Sequence of chain 1.A:
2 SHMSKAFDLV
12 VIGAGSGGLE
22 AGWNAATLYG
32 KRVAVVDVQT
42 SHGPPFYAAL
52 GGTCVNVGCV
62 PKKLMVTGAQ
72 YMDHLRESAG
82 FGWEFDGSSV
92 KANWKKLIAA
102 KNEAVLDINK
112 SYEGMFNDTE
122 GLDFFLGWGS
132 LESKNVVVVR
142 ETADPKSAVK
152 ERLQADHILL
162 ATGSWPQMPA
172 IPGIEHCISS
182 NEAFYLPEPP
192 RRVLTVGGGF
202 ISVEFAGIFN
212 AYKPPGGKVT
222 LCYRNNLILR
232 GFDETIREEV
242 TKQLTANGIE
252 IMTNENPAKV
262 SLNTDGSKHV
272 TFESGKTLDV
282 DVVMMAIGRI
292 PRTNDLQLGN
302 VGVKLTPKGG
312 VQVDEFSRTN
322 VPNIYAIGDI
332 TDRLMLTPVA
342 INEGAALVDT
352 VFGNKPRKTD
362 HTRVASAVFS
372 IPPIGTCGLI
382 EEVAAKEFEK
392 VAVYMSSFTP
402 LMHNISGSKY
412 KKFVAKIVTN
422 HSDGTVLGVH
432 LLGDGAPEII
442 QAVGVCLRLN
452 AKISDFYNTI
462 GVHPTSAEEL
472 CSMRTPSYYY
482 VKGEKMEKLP

Sequence of chain 1.B:
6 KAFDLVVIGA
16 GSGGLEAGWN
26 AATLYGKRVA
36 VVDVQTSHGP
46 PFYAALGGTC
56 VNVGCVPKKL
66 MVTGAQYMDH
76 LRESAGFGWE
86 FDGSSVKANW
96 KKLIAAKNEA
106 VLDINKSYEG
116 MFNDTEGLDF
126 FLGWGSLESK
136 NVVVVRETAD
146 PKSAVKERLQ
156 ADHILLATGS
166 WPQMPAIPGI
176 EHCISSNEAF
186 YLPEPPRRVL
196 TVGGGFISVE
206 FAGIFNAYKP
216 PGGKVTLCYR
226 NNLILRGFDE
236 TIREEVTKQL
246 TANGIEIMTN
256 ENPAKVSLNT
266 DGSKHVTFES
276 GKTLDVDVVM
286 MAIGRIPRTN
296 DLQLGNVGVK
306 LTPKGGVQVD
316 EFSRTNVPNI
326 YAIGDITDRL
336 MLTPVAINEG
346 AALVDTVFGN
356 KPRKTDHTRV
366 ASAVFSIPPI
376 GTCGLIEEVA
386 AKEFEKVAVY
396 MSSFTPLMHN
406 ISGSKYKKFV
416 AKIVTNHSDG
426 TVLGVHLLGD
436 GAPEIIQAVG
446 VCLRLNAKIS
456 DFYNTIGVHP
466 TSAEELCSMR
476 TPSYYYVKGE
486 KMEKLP

Binding-site contacts:
Ligand atom C6 contacts residue THR466 of chain 1.A at 3.8 Å.
Ligand atom C24 contacts residue MET116 of chain 1.B at 3.9 Å (hydrophobic).
Ligand atom C34 contacts residue PRO465 of chain 1.A at 3.6 Å (hydrophobic).
Ligand atom F1 contacts residue VAL61 of chain 1.B at 3.4 Å.
Ligand atom C8 contacts residue PHE399 of chain 1.A at 3.3 Å (hydrophobic).
Ligand atom C9 contacts residue LEU402 of chain 1.A at 3.3 Å (hydrophobic).
Ligand atom C35 contacts residue LEU402 of chain 1.A at 3.8 Å (hydrophobic).
Ligand atom C28 contacts residue MET116 of chain 1.B at 3.9 Å (hydrophobic).
Ligand atom F1 contacts residue LEU402 of chain 1.A at 3.5 Å.
Ligand atom C35 contacts residue PRO465 of chain 1.A at 3.9 Å (hydrophobic).
Ligand atom C9 contacts residue THR400 of chain 1.A at 3.7 Å.
Ligand atom C6 contacts residue SER467 of chain 1.A at 3.9 Å.
Ligand atom C5 contacts residue THR466 of chain 1.A at 3.5 Å.
Ligand atom C1 contacts residue LEU402 of chain 1.A at 3.9 Å (hydrophobic).
Ligand atom F2 contacts residue ILE109 of chain 1.B at 3.9 Å.
Ligand atom C23 contacts residue TYR113 of chain 1.B at 3.6 Å (hydrophobic).
Ligand atom F1 contacts residue LEU65 of chain 1.B at 3.6 Å.
Ligand atom C27 contacts residue MET116 of chain 1.B at 3.1 Å (hydrophobic).
Ligand atom C12 contacts residue GLU470 of chain 1.A at 3.8 Å.
Ligand atom C10 contacts residue PHE399 of chain 1.A at 3.6 Å (hydrophobic).
Ligand atom C29 contacts residue TRP24 of chain 1.B at 3.7 Å (hydrophobic).
Ligand atom C3 contacts residue LYS64 of chain 1.B at 3.9 Å.
Ligand atom F2 contacts residue VAL61 of chain 1.B at 3.2 Å.
Ligand atom C7 contacts residue PHE399 of chain 1.A at 3.5 Å (hydrophobic).
Ligand atom C25 contacts residue MET116 of chain 1.B at 3.8 Å (hydrophobic).
Ligand atom O3 contacts residue PRO401 of chain 1.A at 3.4 Å.
Ligand atom C24 contacts residue TYR113 of chain 1.B at 3.3 Å (hydrophobic).
Ligand atom C3 contacts residue PRO465 of chain 1.A at 3.9 Å (hydrophobic).
Ligand atom C5 contacts residue PRO465 of chain 1.A at 3.8 Å (hydrophobic).
Ligand atom C11 contacts residue PHE399 of chain 1.A at 3.8 Å (hydrophobic).
Ligand atom C9 contacts residue PHE399 of chain 1.A at 3.4 Å (hydrophobic).
Ligand atom O2 contacts residue PHE399 of chain 1.A at 3.4 Å.
Ligand atom C4 contacts residue PRO465 of chain 1.A at 3.5 Å (hydrophobic).
Ligand atom C2 contacts residue LYS64 of chain 1.B at 3.6 Å.
Ligand atom C26 contacts residue MET116 of chain 1.B at 3.3 Å (hydrophobic).
Ligand atom C7 contacts residue LEU402 of chain 1.A at 3.9 Å (hydrophobic).
Ligand atom O1 contacts residue PEG1 of chain 1.K at 3.9 Å.
Ligand atom N1 contacts residue PHE399 of chain 1.A at 3.6 Å.
Ligand atom O3 contacts residue LEU402 of chain 1.A at 2.9 Å (h-bond).
Ligand atom C22 contacts residue TYR113 of chain 1.B at 3.3 Å (hydrophobic).

This small molecule binds to this protein.
Small molecule (SMILES): C[N+]1(CCCc2ccccc2)CCN(C(=O)N(Cc2ccc(C(=O)NCCc3ccc(F)cc3)o2)c2ccc(F)cc2)CC1